A small-molecule ligand and the protein it binds are described below.
Small molecule (SMILES): CC(=O)N[C@@H]1[C@@H](O)[C@H](O)[C@@H](CO)O[C@H]1O

Binding-site contacts:
Ligand atom C5 contacts residue ASN2250 of chain 1.A at 3.7 Å.
Ligand atom O7 contacts residue ASN2250 of chain 1.A at 4.2 Å.
Ligand atom C1 contacts residue PRO2248 of chain 1.A at 4.2 Å (hydrophobic).
Ligand atom C8 contacts residue PRO2248 of chain 1.A at 3.9 Å (hydrophobic).
Ligand atom C7 contacts residue PRO2248 of chain 1.A at 4.2 Å (hydrophobic).
Ligand atom C1 contacts residue ASN2250 of chain 1.A at 1.4 Å.
Ligand atom O5 contacts residue ASN2250 of chain 1.A at 2.4 Å (h-bond).
Ligand atom C2 contacts residue PRO2248 of chain 1.A at 4.3 Å (hydrophobic).
Ligand atom C7 contacts residue ASN2250 of chain 1.A at 3.7 Å.
Ligand atom C2 contacts residue ASN2250 of chain 1.A at 2.4 Å.
Ligand atom C3 contacts residue ASN2250 of chain 1.A at 3.8 Å.
Ligand atom N2 contacts residue PRO2248 of chain 1.A at 3.4 Å (h-bond).
Ligand atom C4 contacts residue ASN2250 of chain 1.A at 4.2 Å.
Ligand atom N2 contacts residue ASN2250 of chain 1.A at 2.9 Å (h-bond).

Sequence of chain 1.A:
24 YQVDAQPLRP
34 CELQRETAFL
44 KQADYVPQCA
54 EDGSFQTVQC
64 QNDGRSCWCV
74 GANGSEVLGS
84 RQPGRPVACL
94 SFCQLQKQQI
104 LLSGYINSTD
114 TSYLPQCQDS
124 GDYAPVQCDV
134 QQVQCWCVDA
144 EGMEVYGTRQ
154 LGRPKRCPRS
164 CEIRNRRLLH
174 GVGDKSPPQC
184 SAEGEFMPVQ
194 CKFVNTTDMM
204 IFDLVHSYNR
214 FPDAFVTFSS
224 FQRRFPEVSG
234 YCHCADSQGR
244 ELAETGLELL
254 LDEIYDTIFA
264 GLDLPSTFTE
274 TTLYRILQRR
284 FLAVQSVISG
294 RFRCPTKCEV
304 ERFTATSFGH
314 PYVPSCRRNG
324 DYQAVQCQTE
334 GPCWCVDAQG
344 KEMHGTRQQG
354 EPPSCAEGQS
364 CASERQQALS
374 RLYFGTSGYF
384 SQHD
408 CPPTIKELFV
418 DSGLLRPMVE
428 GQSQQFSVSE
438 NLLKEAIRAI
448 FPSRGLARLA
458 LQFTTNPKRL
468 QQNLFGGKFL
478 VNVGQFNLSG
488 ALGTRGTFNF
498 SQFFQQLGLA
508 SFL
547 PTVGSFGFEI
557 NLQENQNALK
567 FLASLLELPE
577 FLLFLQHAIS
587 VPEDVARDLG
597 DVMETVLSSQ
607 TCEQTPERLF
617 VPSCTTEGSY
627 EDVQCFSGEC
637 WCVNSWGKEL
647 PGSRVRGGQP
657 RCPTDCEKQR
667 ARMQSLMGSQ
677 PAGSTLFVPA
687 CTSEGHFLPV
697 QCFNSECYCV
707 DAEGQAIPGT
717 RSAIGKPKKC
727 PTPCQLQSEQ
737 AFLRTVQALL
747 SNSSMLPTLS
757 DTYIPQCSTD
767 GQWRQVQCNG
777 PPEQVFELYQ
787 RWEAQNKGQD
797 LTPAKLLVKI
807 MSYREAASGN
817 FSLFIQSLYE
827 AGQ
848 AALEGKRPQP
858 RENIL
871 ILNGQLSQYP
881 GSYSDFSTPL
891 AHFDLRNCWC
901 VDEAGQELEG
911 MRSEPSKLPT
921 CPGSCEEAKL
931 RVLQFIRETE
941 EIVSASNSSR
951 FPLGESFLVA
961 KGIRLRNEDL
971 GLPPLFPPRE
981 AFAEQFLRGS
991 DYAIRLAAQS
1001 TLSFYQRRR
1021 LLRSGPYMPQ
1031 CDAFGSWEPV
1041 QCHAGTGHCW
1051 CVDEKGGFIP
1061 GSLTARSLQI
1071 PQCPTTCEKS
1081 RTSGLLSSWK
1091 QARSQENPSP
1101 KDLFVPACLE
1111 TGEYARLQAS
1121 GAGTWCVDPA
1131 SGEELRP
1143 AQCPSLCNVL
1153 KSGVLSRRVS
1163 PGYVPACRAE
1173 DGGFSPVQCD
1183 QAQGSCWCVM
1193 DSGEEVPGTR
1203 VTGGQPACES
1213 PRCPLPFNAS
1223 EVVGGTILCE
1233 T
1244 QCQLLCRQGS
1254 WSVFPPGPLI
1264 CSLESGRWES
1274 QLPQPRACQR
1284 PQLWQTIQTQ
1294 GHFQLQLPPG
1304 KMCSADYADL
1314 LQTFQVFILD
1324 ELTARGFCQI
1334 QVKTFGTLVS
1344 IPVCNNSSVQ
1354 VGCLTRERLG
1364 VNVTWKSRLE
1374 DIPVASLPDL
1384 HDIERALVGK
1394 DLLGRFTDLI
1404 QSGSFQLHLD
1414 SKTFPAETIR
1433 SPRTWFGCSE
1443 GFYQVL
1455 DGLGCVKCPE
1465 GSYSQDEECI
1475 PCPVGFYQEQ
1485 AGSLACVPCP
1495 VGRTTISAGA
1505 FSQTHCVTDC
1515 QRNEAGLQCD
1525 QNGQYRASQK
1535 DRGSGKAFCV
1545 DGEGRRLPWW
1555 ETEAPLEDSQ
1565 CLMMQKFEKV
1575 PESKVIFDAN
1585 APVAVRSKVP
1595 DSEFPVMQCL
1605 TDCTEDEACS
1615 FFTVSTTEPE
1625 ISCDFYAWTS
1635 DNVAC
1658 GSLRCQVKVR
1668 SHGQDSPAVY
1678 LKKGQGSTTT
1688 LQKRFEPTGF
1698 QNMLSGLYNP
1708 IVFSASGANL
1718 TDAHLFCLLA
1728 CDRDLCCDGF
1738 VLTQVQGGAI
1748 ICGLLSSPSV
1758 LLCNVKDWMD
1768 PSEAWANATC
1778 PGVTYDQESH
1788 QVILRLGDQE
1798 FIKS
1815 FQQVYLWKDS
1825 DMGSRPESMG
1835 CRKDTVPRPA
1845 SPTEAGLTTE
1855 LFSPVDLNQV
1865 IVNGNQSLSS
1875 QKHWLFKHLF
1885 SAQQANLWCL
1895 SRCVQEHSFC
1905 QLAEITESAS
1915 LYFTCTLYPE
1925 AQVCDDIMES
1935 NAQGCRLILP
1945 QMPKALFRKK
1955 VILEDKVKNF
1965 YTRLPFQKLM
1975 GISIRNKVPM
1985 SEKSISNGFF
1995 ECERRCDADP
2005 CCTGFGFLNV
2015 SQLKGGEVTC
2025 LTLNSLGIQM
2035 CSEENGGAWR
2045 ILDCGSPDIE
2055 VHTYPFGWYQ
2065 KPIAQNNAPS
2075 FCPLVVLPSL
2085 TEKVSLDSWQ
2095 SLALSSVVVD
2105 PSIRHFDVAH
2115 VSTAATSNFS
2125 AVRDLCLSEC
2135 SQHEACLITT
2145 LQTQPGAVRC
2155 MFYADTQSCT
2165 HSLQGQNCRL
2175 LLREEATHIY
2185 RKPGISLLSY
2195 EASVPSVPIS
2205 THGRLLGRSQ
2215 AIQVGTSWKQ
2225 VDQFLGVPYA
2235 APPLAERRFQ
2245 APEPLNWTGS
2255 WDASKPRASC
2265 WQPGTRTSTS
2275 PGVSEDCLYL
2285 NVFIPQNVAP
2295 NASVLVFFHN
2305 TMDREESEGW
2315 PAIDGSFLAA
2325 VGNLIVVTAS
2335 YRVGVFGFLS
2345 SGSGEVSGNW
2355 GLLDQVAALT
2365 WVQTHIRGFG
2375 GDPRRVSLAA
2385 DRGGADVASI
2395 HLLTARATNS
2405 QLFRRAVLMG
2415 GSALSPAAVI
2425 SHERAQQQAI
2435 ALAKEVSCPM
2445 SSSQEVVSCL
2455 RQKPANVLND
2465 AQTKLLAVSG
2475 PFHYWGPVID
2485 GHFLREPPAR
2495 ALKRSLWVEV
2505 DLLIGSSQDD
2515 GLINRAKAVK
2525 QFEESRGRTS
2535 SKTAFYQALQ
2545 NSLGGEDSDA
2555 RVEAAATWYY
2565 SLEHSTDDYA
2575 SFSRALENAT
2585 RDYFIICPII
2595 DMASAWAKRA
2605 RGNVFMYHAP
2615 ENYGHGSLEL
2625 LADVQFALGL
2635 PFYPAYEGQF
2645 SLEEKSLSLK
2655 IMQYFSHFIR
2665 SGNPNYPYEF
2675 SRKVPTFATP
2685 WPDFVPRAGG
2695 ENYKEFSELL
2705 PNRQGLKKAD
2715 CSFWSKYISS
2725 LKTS